Sequence of chain 1.D:
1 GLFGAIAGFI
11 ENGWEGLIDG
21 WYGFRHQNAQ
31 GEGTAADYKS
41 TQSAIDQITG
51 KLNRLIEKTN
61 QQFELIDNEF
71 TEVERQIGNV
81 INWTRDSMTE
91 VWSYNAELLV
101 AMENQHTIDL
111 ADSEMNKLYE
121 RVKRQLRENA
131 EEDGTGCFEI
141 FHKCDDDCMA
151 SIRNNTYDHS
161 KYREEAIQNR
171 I

Binding-site contacts:
Ligand atom O5 contacts residue ASN82 of chain 1.D at 2.4 Å (h-bond).
Ligand atom C8 contacts residue ASN79 of chain 1.D at 3.8 Å.
Ligand atom O7 contacts residue ASN82 of chain 1.D at 4.0 Å.
Ligand atom C7 contacts residue GLU72 of chain 1.D at 3.6 Å.
Ligand atom C7 contacts residue ASN82 of chain 1.D at 3.8 Å.
Ligand atom N2 contacts residue ASN82 of chain 1.D at 3.1 Å (h-bond).
Ligand atom C8 contacts residue ARG75 of chain 1.D at 3.2 Å.
Ligand atom O7 contacts residue ASN79 of chain 1.D at 3.3 Å (h-bond).
Ligand atom C5 contacts residue ASN82 of chain 1.D at 3.7 Å.
Ligand atom C4 contacts residue ASN82 of chain 1.D at 4.2 Å.
Ligand atom N2 contacts residue GLU72 of chain 1.D at 3.9 Å.
Ligand atom O3 contacts residue GLU72 of chain 1.D at 3.7 Å.
Ligand atom C2 contacts residue ASN82 of chain 1.D at 2.6 Å.
Ligand atom C8 contacts residue GLU72 of chain 1.D at 3.3 Å.
Ligand atom O7 contacts residue ARG75 of chain 1.D at 4.2 Å.
Ligand atom C3 contacts residue ASN82 of chain 1.D at 3.9 Å.
Ligand atom C7 contacts residue ARG75 of chain 1.D at 4.2 Å.
Ligand atom C7 contacts residue ASN79 of chain 1.D at 3.8 Å.
Ligand atom O7 contacts residue GLU72 of chain 1.D at 4.3 Å.
Ligand atom C8 contacts residue GLY78 of chain 1.D at 3.9 Å.
Ligand atom C1 contacts residue ASN82 of chain 1.D at 1.4 Å.

This protein binds this small molecule.
Small molecule (SMILES): CC(=O)N[C@@H]1[C@@H](O)[C@H](O)[C@@H](CO)O[C@H]1O